This protein binds this small molecule.
Small molecule (SMILES): CC(=O)N[C@H]1[C@H](O[C@H]2[C@H](O)[C@@H](NC(C)=O)CO[C@@H]2CO)O[C@H](CO)[C@@H](O[C@@H]2O[C@H](CO)[C@@H](O[C@@H]3O[C@H](CO)[C@@H](O)[C@H](O)[C@H]3NC(C)=O)[C@H](O)[C@@H]2O)[C@@H]1O

Sequence of chain 1.C:
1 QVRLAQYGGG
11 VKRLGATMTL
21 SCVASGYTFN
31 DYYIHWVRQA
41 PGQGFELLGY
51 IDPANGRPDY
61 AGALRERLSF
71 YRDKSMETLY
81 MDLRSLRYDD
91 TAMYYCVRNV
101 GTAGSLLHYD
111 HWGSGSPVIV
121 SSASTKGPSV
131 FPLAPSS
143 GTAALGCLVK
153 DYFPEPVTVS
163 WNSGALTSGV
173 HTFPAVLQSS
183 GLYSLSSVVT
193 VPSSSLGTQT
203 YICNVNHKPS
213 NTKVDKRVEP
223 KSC

Sequence of chain 1.I:
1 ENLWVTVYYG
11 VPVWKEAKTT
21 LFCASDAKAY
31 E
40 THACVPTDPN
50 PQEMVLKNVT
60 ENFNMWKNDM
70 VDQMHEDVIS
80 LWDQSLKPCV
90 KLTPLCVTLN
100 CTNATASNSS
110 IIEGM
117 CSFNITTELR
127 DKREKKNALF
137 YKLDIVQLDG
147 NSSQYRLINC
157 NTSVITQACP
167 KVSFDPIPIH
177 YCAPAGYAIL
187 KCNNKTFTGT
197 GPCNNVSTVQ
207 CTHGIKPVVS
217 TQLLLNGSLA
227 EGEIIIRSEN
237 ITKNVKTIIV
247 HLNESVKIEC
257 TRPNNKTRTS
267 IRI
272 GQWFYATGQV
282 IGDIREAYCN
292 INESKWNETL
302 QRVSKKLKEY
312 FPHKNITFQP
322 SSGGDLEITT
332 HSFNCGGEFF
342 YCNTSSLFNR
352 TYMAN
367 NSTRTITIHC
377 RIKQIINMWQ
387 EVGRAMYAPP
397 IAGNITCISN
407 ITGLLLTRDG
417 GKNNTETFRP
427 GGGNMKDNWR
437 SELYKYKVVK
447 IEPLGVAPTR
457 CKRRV

Binding-site contacts:
Ligand atom O7 contacts residue ILE404 of chain 1.I at 4.2 Å.
Ligand atom C6 contacts residue CYS336 of chain 1.I at 4.2 Å (hydrophobic).
Ligand atom C8 contacts residue ARG3 of chain 1.C at 3.8 Å.
Ligand atom C6 contacts residue CYS403 of chain 1.I at 3.9 Å (hydrophobic).
Ligand atom C2 contacts residue SER405 of chain 1.I at 4.5 Å.
Ligand atom O6 contacts residue CYS336 of chain 1.I at 3.9 Å.
Ligand atom C1 contacts residue ASN222 of chain 1.I at 1.4 Å.
Ligand atom C7 contacts residue ARG3 of chain 1.C at 3.9 Å.
Ligand atom O5 contacts residue SER405 of chain 1.I at 4.4 Å.
Ligand atom C8 contacts residue ASN222 of chain 1.I at 4.3 Å.
Ligand atom O7 contacts residue ASN222 of chain 1.I at 4.2 Å.
Ligand atom O6 contacts residue CYS403 of chain 1.I at 4.2 Å.
Ligand atom O7 contacts residue ARG3 of chain 1.C at 3.3 Å (salt-bridge).
Ligand atom C5 contacts residue ILE404 of chain 1.I at 4.5 Å (hydrophobic).
Ligand atom C3 contacts residue ASN222 of chain 1.I at 3.8 Å.
Ligand atom O5 contacts residue ASN222 of chain 1.I at 2.4 Å (h-bond).
Ligand atom C2 contacts residue ASN222 of chain 1.I at 2.6 Å.
Ligand atom C8 contacts residue ASP171 of chain 1.I at 3.6 Å.
Ligand atom N2 contacts residue ASN222 of chain 1.I at 2.9 Å (h-bond).
Ligand atom O3 contacts residue ILE404 of chain 1.I at 3.4 Å (h-bond).
Ligand atom C8 contacts residue PRO172 of chain 1.I at 3.8 Å (hydrophobic).
Ligand atom C4 contacts residue ASN222 of chain 1.I at 4.3 Å.
Ligand atom C2 contacts residue ILE404 of chain 1.I at 3.9 Å (hydrophobic).
Ligand atom C7 contacts residue ASN222 of chain 1.I at 3.6 Å.
Ligand atom C3 contacts residue ILE404 of chain 1.I at 3.9 Å (hydrophobic).
Ligand atom O6 contacts residue ASN335 of chain 1.I at 3.6 Å.
Ligand atom O5 contacts residue ILE404 of chain 1.I at 4.4 Å.
Ligand atom C5 contacts residue ASN222 of chain 1.I at 3.6 Å.
Ligand atom C4 contacts residue ILE404 of chain 1.I at 3.8 Å (hydrophobic).